Sequence of chain 1.D:
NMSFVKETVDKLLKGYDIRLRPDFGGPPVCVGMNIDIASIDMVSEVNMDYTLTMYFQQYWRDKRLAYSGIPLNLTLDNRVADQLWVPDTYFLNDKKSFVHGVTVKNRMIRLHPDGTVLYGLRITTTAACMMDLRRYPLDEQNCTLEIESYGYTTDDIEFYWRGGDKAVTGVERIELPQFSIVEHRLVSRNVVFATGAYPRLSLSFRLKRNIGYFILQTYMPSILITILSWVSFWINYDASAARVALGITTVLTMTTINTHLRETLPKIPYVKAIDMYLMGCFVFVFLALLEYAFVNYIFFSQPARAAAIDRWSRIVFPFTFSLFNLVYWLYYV

Binding-site contacts:
Ligand atom O4 contacts residue VAL219 of chain 1.D at 4.3 Å.
Ligand atom C7 contacts residue ARG221 of chain 1.D at 2.2 Å.
Ligand atom C7 contacts residue ASN174 of chain 1.D at 3.7 Å.
Ligand atom C5 contacts residue SER236 of chain 1.D at 4.2 Å.
Ligand atom C1 contacts residue SER236 of chain 1.D at 4.3 Å.
Ligand atom C2 contacts residue ASN174 of chain 1.D at 2.5 Å.
Ligand atom O6 contacts residue SER220 of chain 1.D at 4.2 Å.
Ligand atom N2 contacts residue VAL219 of chain 1.D at 4.2 Å.
Ligand atom C8 contacts residue ARG238 of chain 1.D at 3.7 Å.
Ligand atom O5 contacts residue ASN174 of chain 1.D at 2.3 Å (h-bond).
Ligand atom O5 contacts residue SER220 of chain 1.D at 4.0 Å.
Ligand atom C6 contacts residue SER220 of chain 1.D at 3.8 Å.
Ligand atom C7 contacts residue SER236 of chain 1.D at 4.5 Å.
Ligand atom O7 contacts residue SER236 of chain 1.D at 3.3 Å.
Ligand atom C2 contacts residue VAL219 of chain 1.D at 4.0 Å (hydrophobic).
Ligand atom N2 contacts residue ARG217 of chain 1.D at 3.3 Å (salt-bridge).
Ligand atom O7 contacts residue ARG221 of chain 1.D at 1.3 Å (salt-bridge).
Ligand atom C7 contacts residue ARG217 of chain 1.D at 3.6 Å.
Ligand atom O5 contacts residue ARG217 of chain 1.D at 4.5 Å.
Ligand atom C6 contacts residue ASN222 of chain 1.D at 4.5 Å.
Ligand atom O7 contacts residue ASN174 of chain 1.D at 3.6 Å.
Ligand atom C4 contacts residue ASN174 of chain 1.D at 4.2 Å.
Ligand atom O7 contacts residue PHE237 of chain 1.D at 4.0 Å.
Ligand atom C3 contacts residue ARG217 of chain 1.D at 3.5 Å.
Ligand atom C8 contacts residue ARG217 of chain 1.D at 3.7 Å.
Ligand atom O3 contacts residue ARG217 of chain 1.D at 2.4 Å (salt-bridge).
Ligand atom C2 contacts residue ARG217 of chain 1.D at 3.8 Å.
Ligand atom C1 contacts residue SER220 of chain 1.D at 4.1 Å.
Ligand atom O3 contacts residue VAL219 of chain 1.D at 3.9 Å.
Ligand atom N2 contacts residue ASN174 of chain 1.D at 3.0 Å (h-bond).
Ligand atom C1 contacts residue ASN174 of chain 1.D at 1.4 Å.
Ligand atom O5 contacts residue THR176 of chain 1.D at 4.3 Å.
Ligand atom C8 contacts residue GLU215 of chain 1.D at 4.0 Å.
Ligand atom C5 contacts residue ASN174 of chain 1.D at 3.6 Å.
Ligand atom O3 contacts residue ARG221 of chain 1.D at 4.2 Å.
Ligand atom C3 contacts residue ASN174 of chain 1.D at 3.8 Å.
Ligand atom N2 contacts residue ARG221 of chain 1.D at 3.1 Å (salt-bridge).
Ligand atom C8 contacts residue ARG221 of chain 1.D at 3.2 Å.
Ligand atom O7 contacts residue ARG217 of chain 1.D at 3.6 Å.

This protein binds this small molecule.
Small molecule (SMILES): CC(=O)N[C@H]1[C@H](O[C@H]2[C@H](O)[C@@H](NC(C)=O)CO[C@@H]2CO)O[C@H](CO)[C@@H](O[C@@H]2O[C@H](CO[C@H]3O[C@H](CO)[C@@H](O)[C@H](O[C@H]4O[C@H](CO)[C@@H](O)[C@H](O)[C@@H]4O)[C@@H]3O)[C@@H](O)[C@H](O[C@H]3O[C@H](CO)[C@@H](O)[C@H](O)[C@@H]3O)[C@@H]2O)[C@@H]1O